Sequence of chain 1.A:
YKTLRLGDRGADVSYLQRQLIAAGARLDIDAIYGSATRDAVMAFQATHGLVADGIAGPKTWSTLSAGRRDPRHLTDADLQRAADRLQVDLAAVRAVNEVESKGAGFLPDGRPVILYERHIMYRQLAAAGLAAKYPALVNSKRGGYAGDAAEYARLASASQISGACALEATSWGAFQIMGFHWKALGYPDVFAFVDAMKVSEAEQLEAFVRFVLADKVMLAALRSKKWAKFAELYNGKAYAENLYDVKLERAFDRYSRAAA

This protein binds this small molecule.
Small molecule (SMILES): NCC(=O)O

Binding-site contacts:
Ligand atom C contacts residue PRO59 of chain 1.A at 3.9 Å (hydrophobic).
Ligand atom N contacts residue GLY58 of chain 1.A at 4.4 Å.
Ligand atom OXT contacts residue THR61 of chain 1.A at 2.8 Å (h-bond).
Ligand atom OXT contacts residue GLY58 of chain 1.A at 3.0 Å (h-bond).
Ligand atom O contacts residue PRO59 of chain 1.A at 3.3 Å (h-bond).
Ligand atom OXT contacts residue ILE56 of chain 1.A at 3.6 Å.
Ligand atom CA contacts residue ASP54 of chain 1.A at 3.7 Å.
Ligand atom C contacts residue ILE56 of chain 1.A at 4.2 Å (hydrophobic).
Ligand atom N contacts residue THR61 of chain 1.A at 4.0 Å.
Ligand atom OXT contacts residue GLN46 of chain 1.A at 4.5 Å.
Ligand atom N contacts residue ASP54 of chain 1.A at 2.8 Å (salt-bridge).
Ligand atom C contacts residue LYS60 of chain 1.A at 3.6 Å.
Ligand atom C contacts residue GLY58 of chain 1.A at 3.4 Å.
Ligand atom OXT contacts residue PRO59 of chain 1.A at 3.9 Å.
Ligand atom N contacts residue ILE56 of chain 1.A at 3.0 Å (h-bond).
Ligand atom C contacts residue THR61 of chain 1.A at 3.8 Å.
Ligand atom CA contacts residue GLY58 of chain 1.A at 4.1 Å.
Ligand atom O contacts residue LYS60 of chain 1.A at 3.0 Å (salt-bridge).
Ligand atom O contacts residue GLY58 of chain 1.A at 3.4 Å.
Ligand atom N contacts residue GLN46 of chain 1.A at 3.6 Å.
Ligand atom O contacts residue THR61 of chain 1.A at 4.0 Å.
Ligand atom OXT contacts residue LYS60 of chain 1.A at 3.5 Å (salt-bridge).
Ligand atom CA contacts residue ILE56 of chain 1.A at 3.9 Å (hydrophobic).
Ligand atom OXT contacts residue ALA57 of chain 1.A at 4.2 Å.